The protein below binds the small molecule below.
Small molecule (SMILES): [H]/N=C(\N)c1cc(-c2cccc(NC(=O)C(C)(C)Nc3ccccc3)c2)cs1

Sequence of chain 2.B:
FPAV

Sequence of chain 2.A:
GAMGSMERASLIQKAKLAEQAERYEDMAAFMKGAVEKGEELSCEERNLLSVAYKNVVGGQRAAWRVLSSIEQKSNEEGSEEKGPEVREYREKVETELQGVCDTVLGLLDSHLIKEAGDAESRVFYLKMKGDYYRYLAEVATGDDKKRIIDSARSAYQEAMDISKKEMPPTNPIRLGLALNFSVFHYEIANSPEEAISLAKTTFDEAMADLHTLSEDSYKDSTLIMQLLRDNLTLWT

Binding-site contacts:
Ligand atom N04 contacts residue VAL5 of chain 2.B at 3.4 Å (h-bond).
Ligand atom C20 contacts residue ASN47 of chain 2.A at 3.5 Å.
Ligand atom C11 contacts residue ASN47 of chain 2.A at 4.2 Å.
Ligand atom C21 contacts residue ASN47 of chain 2.A at 3.7 Å.
Ligand atom C23 contacts residue ASN47 of chain 2.A at 4.3 Å.
Ligand atom C07 contacts residue PHE124 of chain 2.A at 4.0 Å (hydrophobic).
Ligand atom C24 contacts residue ASN47 of chain 2.A at 3.9 Å.
Ligand atom C01 contacts residue ILE224 of chain 2.A at 4.0 Å (hydrophobic).
Ligand atom C07 contacts residue LYS127 of chain 2.A at 4.0 Å.
Ligand atom C07 contacts residue ILE173 of chain 2.A at 4.1 Å (hydrophobic).
Ligand atom C09 contacts residue LYS127 of chain 2.A at 3.0 Å.
Ligand atom C05 contacts residue VAL5 of chain 2.B at 3.6 Å (hydrophobic).
Ligand atom C10 contacts residue LYS127 of chain 2.A at 3.7 Å.
Ligand atom N26 contacts residue GLU19 of chain 2.A at 2.6 Å (salt-bridge).
Ligand atom N26 contacts residue VAL51 of chain 2.A at 3.8 Å.
Ligand atom C16 contacts residue ASN47 of chain 2.A at 3.5 Å.
Ligand atom C10 contacts residue VAL5 of chain 2.B at 3.1 Å (hydrophobic).
Ligand atom C14 contacts residue ASN47 of chain 2.A at 3.3 Å.
Ligand atom O12 contacts residue ASN47 of chain 2.A at 4.3 Å.
Ligand atom C02 contacts residue VAL5 of chain 2.B at 4.5 Å (hydrophobic).
Ligand atom C25 contacts residue LEU48 of chain 2.A at 4.1 Å (hydrophobic).
Ligand atom C08 contacts residue LYS127 of chain 2.A at 3.4 Å.
Ligand atom C15 contacts residue ASN47 of chain 2.A at 3.1 Å.
Ligand atom N13 contacts residue ASN47 of chain 2.A at 3.7 Å.
Ligand atom C19 contacts residue ASN47 of chain 2.A at 4.0 Å.
Ligand atom C18 contacts residue ASN47 of chain 2.A at 4.2 Å.
Ligand atom C01 contacts residue VAL5 of chain 2.B at 4.5 Å (hydrophobic).
Ligand atom S22 contacts residue ASN47 of chain 2.A at 4.3 Å.
Ligand atom C25 contacts residue GLU19 of chain 2.A at 3.6 Å.
Ligand atom C08 contacts residue PHE124 of chain 2.A at 3.4 Å (hydrophobic).
Ligand atom S22 contacts residue GLU44 of chain 2.A at 3.7 Å.
Ligand atom C09 contacts residue VAL5 of chain 2.B at 4.1 Å (hydrophobic).
Ligand atom C17 contacts residue ASN47 of chain 2.A at 3.9 Å.
Ligand atom C21 contacts residue GLU44 of chain 2.A at 4.1 Å.
Ligand atom C09 contacts residue PHE124 of chain 2.A at 3.6 Å (hydrophobic).
Ligand atom N27 contacts residue LEU48 of chain 2.A at 3.5 Å.
Ligand atom C03 contacts residue VAL5 of chain 2.B at 4.1 Å (hydrophobic).
Ligand atom C10 contacts residue PHE124 of chain 2.A at 4.4 Å (hydrophobic).
Ligand atom C06 contacts residue VAL5 of chain 2.B at 4.4 Å (hydrophobic).
Ligand atom N27 contacts residue GLU19 of chain 2.A at 2.9 Å (salt-bridge).